Binding-site contacts:
Ligand atom C5 contacts residue ASN289 of chain 1.B at 3.7 Å.
Ligand atom C1 contacts residue ASN289 of chain 1.B at 1.4 Å.
Ligand atom C4 contacts residue ASN289 of chain 1.B at 4.2 Å.
Ligand atom C7 contacts residue ASN289 of chain 1.B at 3.4 Å.
Ligand atom O7 contacts residue ASN289 of chain 1.B at 3.5 Å (h-bond).
Ligand atom O5 contacts residue ASN289 of chain 1.B at 2.4 Å (h-bond).
Ligand atom N2 contacts residue ASN289 of chain 1.B at 3.0 Å (h-bond).
Ligand atom C2 contacts residue ASN289 of chain 1.B at 2.5 Å.
Ligand atom C3 contacts residue ASN289 of chain 1.B at 3.8 Å.

Sequence of chain 1.B:
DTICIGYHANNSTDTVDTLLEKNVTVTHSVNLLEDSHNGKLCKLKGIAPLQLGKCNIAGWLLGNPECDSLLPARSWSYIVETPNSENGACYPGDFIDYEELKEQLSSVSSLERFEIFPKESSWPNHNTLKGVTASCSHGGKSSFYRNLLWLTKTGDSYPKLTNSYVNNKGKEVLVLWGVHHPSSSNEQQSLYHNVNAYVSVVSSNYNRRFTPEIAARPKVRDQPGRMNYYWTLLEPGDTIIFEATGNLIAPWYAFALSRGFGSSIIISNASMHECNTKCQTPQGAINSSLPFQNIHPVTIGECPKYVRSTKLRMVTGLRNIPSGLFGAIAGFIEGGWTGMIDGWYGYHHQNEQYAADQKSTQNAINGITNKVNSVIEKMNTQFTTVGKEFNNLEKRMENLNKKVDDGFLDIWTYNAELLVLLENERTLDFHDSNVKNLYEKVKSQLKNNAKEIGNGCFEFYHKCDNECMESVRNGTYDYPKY

A small-molecule ligand and the protein it binds are described below.
Small molecule (SMILES): CC(=O)N[C@@H]1[C@@H](O)[C@H](O)[C@@H](CO)O[C@H]1O